The protein below binds the small molecule below.
Small molecule (SMILES): CC(=O)N[C@@H]1[C@@H](O)[C@H](O)[C@@H](CO)O[C@H]1O

Binding-site contacts:
Ligand atom C8 contacts residue GLN18 of chain 1.A at 3.4 Å.
Ligand atom C7 contacts residue GLN18 of chain 1.A at 4.0 Å.
Ligand atom O7 contacts residue GLN18 of chain 1.A at 3.7 Å.
Ligand atom C3 contacts residue ASN21 of chain 1.A at 3.7 Å.
Ligand atom C2 contacts residue ASN21 of chain 1.A at 2.4 Å.
Ligand atom C1 contacts residue ASN21 of chain 1.A at 1.4 Å.
Ligand atom C8 contacts residue PRO19 of chain 1.A at 2.5 Å (hydrophobic).
Ligand atom O5 contacts residue ASN21 of chain 1.A at 2.3 Å (h-bond).
Ligand atom N2 contacts residue ASN21 of chain 1.A at 3.3 Å (h-bond).
Ligand atom O3 contacts residue ASN21 of chain 1.A at 4.0 Å.
Ligand atom C8 contacts residue LEU20 of chain 1.A at 4.3 Å (hydrophobic).
Ligand atom C7 contacts residue ASN21 of chain 1.A at 4.1 Å.
Ligand atom C4 contacts residue ASN21 of chain 1.A at 4.2 Å.
Ligand atom C5 contacts residue ASN21 of chain 1.A at 3.6 Å.
Ligand atom C8 contacts residue ASN21 of chain 1.A at 3.8 Å.
Ligand atom C7 contacts residue PRO19 of chain 1.A at 3.9 Å (hydrophobic).

Sequence of chain 1.A:
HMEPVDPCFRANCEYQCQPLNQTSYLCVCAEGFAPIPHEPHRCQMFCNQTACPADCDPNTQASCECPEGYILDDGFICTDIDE